This protein binds this small molecule.
Small molecule (SMILES): CC(=O)N[C@@H]1[C@@H](O)[C@H](O)[C@@H](CO)O[C@H]1O

Binding-site contacts:
Ligand atom O7 contacts residue ASN73 of chain 1.B at 3.5 Å (h-bond).
Ligand atom C2 contacts residue ASN73 of chain 1.B at 2.5 Å.
Ligand atom C8 contacts residue ASN73 of chain 1.B at 3.6 Å.
Ligand atom O6 contacts residue LYS9 of chain 1.B at 4.3 Å.
Ligand atom C7 contacts residue ASN73 of chain 1.B at 3.2 Å.
Ligand atom O5 contacts residue THR75 of chain 1.B at 3.7 Å.
Ligand atom C1 contacts residue ASN73 of chain 1.B at 1.4 Å.
Ligand atom C3 contacts residue ASN73 of chain 1.B at 3.8 Å.
Ligand atom C5 contacts residue THR75 of chain 1.B at 4.2 Å.
Ligand atom C5 contacts residue ASN73 of chain 1.B at 3.7 Å.
Ligand atom N2 contacts residue ASN73 of chain 1.B at 2.9 Å (h-bond).
Ligand atom C4 contacts residue ASN73 of chain 1.B at 4.2 Å.
Ligand atom O6 contacts residue VAL76 of chain 1.B at 4.4 Å.
Ligand atom C1 contacts residue THR75 of chain 1.B at 3.4 Å.
Ligand atom C1 contacts residue VAL76 of chain 1.B at 4.4 Å (hydrophobic).
Ligand atom O5 contacts residue ASN73 of chain 1.B at 2.4 Å (h-bond).
Ligand atom O5 contacts residue LYS9 of chain 1.B at 4.5 Å.
Ligand atom O6 contacts residue THR75 of chain 1.B at 4.5 Å.
Ligand atom O5 contacts residue VAL76 of chain 1.B at 4.1 Å.

Sequence of chain 1.B:
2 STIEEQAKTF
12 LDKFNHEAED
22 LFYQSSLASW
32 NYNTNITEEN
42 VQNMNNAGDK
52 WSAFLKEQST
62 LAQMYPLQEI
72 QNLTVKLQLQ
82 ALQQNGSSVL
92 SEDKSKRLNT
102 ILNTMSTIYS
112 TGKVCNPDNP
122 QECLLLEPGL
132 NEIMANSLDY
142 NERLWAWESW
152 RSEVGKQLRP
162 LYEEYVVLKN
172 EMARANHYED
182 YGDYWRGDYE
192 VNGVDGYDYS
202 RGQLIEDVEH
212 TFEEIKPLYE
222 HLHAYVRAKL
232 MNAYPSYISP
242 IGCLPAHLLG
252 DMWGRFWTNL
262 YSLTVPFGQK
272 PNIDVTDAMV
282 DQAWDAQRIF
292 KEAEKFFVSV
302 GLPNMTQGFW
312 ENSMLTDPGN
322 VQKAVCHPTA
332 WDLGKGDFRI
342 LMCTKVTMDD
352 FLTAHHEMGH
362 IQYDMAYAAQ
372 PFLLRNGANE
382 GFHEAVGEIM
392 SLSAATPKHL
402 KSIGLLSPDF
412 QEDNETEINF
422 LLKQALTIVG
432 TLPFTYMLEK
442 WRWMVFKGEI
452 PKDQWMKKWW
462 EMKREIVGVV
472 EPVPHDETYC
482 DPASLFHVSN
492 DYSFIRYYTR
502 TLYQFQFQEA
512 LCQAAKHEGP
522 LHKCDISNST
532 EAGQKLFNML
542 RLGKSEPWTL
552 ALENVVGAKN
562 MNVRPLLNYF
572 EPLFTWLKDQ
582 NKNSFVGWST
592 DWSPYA